This small molecule binds to this protein.
Small molecule (SMILES): CC(=O)N[C@H]1[C@H](O[C@H]2[C@H](O)[C@@H](NC(C)=O)CO[C@@H]2CO)O[C@H](CO)[C@@H](O)[C@@H]1O

Binding-site contacts:
Ligand atom C5 contacts residue ASN12 of chain 45.F at 4.1 Å.
Ligand atom N2 contacts residue ASN12 of chain 45.F at 3.8 Å.
Ligand atom O5 contacts residue ASN12 of chain 45.F at 2.7 Å (h-bond).
Ligand atom C7 contacts residue ASN12 of chain 45.F at 3.9 Å.
Ligand atom C1 contacts residue ASN12 of chain 45.F at 2.1 Å.
Ligand atom C2 contacts residue ASN12 of chain 45.F at 3.2 Å.
Ligand atom O7 contacts residue ASN12 of chain 45.F at 3.7 Å.

Sequence of chain 45.F:
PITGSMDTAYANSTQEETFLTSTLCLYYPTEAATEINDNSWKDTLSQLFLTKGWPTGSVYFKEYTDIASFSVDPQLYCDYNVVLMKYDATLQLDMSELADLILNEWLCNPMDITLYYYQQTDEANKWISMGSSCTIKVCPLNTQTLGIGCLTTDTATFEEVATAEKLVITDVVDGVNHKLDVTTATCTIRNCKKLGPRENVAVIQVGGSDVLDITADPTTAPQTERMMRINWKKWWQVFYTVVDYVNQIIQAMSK